Binding-site contacts:
Ligand atom O5 contacts residue THR30 of chain 2.A at 4.3 Å.
Ligand atom N2 contacts residue ASN28 of chain 2.A at 2.9 Å (h-bond).
Ligand atom C7 contacts residue ASN28 of chain 2.A at 3.5 Å.
Ligand atom O7 contacts residue ASN28 of chain 2.A at 3.8 Å.
Ligand atom O6 contacts residue THR30 of chain 2.A at 3.7 Å.
Ligand atom O6 contacts residue ALA29 of chain 2.A at 3.3 Å (h-bond).
Ligand atom O5 contacts residue ALA29 of chain 2.A at 3.7 Å.
Ligand atom C1 contacts residue ASN28 of chain 2.A at 1.4 Å.
Ligand atom O5 contacts residue ASN28 of chain 2.A at 2.4 Å (h-bond).
Ligand atom C4 contacts residue ASN28 of chain 2.A at 4.2 Å.
Ligand atom C5 contacts residue ASN28 of chain 2.A at 3.7 Å.
Ligand atom C3 contacts residue ASN28 of chain 2.A at 3.8 Å.
Ligand atom C6 contacts residue ALA29 of chain 2.A at 3.8 Å (hydrophobic).
Ligand atom C5 contacts residue ALA29 of chain 2.A at 4.2 Å (hydrophobic).
Ligand atom C2 contacts residue ASN28 of chain 2.A at 2.5 Å.
Ligand atom O5 contacts residue THR309 of chain 2.A at 4.2 Å.
Ligand atom C6 contacts residue THR30 of chain 2.A at 3.6 Å.

This protein binds this small molecule.
Small molecule (SMILES): CC(=O)N[C@@H]1[C@@H](O)[C@H](O)[C@@H](CO)O[C@H]1O

Sequence of chain 2.A:
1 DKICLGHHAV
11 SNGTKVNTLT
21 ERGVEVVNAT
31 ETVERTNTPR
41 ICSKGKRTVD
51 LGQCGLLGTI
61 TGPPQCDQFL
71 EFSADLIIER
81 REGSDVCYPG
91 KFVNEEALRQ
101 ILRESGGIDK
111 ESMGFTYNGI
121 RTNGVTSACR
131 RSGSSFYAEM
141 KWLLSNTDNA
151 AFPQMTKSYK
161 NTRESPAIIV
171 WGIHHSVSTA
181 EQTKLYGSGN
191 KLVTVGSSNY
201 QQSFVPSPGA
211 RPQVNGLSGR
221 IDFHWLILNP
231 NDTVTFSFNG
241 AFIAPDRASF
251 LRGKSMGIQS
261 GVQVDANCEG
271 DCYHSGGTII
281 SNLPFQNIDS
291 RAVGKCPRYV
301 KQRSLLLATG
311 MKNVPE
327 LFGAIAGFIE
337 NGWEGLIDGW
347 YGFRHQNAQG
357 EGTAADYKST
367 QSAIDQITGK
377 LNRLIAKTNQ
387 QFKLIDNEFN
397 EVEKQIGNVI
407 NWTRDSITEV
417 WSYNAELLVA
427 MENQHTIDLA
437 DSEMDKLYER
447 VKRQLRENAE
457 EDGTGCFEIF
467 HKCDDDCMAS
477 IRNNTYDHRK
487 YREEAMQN